Sequence of chain 1.D:
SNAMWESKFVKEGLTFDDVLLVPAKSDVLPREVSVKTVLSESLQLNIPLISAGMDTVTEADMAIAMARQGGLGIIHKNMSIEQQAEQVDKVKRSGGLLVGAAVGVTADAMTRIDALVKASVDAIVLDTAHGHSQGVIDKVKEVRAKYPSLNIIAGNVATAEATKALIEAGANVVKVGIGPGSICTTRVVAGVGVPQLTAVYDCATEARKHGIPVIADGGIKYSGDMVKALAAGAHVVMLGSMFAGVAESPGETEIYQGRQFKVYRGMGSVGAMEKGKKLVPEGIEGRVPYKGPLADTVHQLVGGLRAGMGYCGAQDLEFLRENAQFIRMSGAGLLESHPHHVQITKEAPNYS

A protein and the small-molecule ligand that binds it are described below.
Small molecule (SMILES): O=c1[nH]cnc2c1ncn2[C@@H]1O[C@H](COP(=O)(O)O)[C@@H](O)[C@H]1O

Binding-site contacts:
Ligand atom O5' contacts residue GLY202 of chain 1.D at 3.7 Å.
Ligand atom N1 contacts residue GLU313 of chain 1.D at 2.6 Å (salt-bridge).
Ligand atom C6 contacts residue GLY289 of chain 1.D at 3.5 Å.
Ligand atom C4 contacts residue 2F01 of chain 1.Y at 3.5 Å.
Ligand atom N7 contacts residue MET288 of chain 1.D at 3.0 Å (h-bond).
Ligand atom C5 contacts residue ILE204 of chain 1.D at 3.7 Å (hydrophobic).
Ligand atom O1P contacts residue TYR285 of chain 1.D at 2.5 Å (h-bond).
Ligand atom O6 contacts residue GLY289 of chain 1.D at 2.7 Å (h-bond).
Ligand atom C8 contacts residue MET75 of chain 1.D at 3.5 Å (hydrophobic).
Ligand atom O1P contacts residue SER262 of chain 1.D at 2.9 Å (h-bond).
Ligand atom O3P contacts residue GLY261 of chain 1.D at 2.9 Å (h-bond).
Ligand atom O6 contacts residue MET288 of chain 1.D at 3.3 Å (h-bond).
Ligand atom O6 contacts residue GLY314 of chain 1.D at 3.4 Å.
Ligand atom O3P contacts residue LEU260 of chain 1.D at 3.7 Å.
Ligand atom C2 contacts residue CYS205 of chain 1.D at 3.4 Å (hydrophobic).
Ligand atom O3' contacts residue ASP238 of chain 1.D at 2.8 Å (salt-bridge).
Ligand atom N1 contacts residue 2F01 of chain 1.Y at 3.3 Å (h-bond).
Ligand atom O2P contacts residue GLY240 of chain 1.D at 3.1 Å (h-bond).
Ligand atom C6 contacts residue GLU313 of chain 1.D at 3.6 Å.
Ligand atom O6 contacts residue GLY287 of chain 1.D at 3.3 Å.
Ligand atom C2 contacts residue THR207 of chain 1.D at 3.6 Å.
Ligand atom O3P contacts residue SER262 of chain 1.D at 3.6 Å.
Ligand atom O1P contacts residue GLY261 of chain 1.D at 3.7 Å.
Ligand atom O1P contacts residue SER203 of chain 1.D at 3.0 Å (h-bond).
Ligand atom O3' contacts residue ALA73 of chain 1.D at 3.4 Å.
Ligand atom N7 contacts residue GLY287 of chain 1.D at 3.4 Å.
Ligand atom O5' contacts residue GLY239 of chain 1.D at 3.5 Å.
Ligand atom C5 contacts residue MET288 of chain 1.D at 3.7 Å (hydrophobic).
Ligand atom N3 contacts residue 2F01 of chain 1.Y at 3.4 Å.
Ligand atom C3' contacts residue ASP238 of chain 1.D at 3.6 Å.
Ligand atom N7 contacts residue ILE204 of chain 1.D at 3.4 Å.
Ligand atom C8 contacts residue ILE204 of chain 1.D at 3.5 Å (hydrophobic).
Ligand atom C2' contacts residue ASP238 of chain 1.D at 3.5 Å.
Ligand atom C2 contacts residue 2F01 of chain 1.Y at 2.7 Å.
Ligand atom O2' contacts residue ASP238 of chain 1.D at 2.3 Å (salt-bridge).
Ligand atom O2P contacts residue SER203 of chain 1.D at 3.3 Å (h-bond).
Ligand atom O2' contacts residue ASN177 of chain 1.D at 3.6 Å.
Ligand atom C5' contacts residue TYR285 of chain 1.D at 3.6 Å (hydrophobic).
Ligand atom C2 contacts residue GLU313 of chain 1.D at 3.3 Å.
Ligand atom C4' contacts residue ASP238 of chain 1.D at 3.6 Å.